Sequence of chain 1.C:
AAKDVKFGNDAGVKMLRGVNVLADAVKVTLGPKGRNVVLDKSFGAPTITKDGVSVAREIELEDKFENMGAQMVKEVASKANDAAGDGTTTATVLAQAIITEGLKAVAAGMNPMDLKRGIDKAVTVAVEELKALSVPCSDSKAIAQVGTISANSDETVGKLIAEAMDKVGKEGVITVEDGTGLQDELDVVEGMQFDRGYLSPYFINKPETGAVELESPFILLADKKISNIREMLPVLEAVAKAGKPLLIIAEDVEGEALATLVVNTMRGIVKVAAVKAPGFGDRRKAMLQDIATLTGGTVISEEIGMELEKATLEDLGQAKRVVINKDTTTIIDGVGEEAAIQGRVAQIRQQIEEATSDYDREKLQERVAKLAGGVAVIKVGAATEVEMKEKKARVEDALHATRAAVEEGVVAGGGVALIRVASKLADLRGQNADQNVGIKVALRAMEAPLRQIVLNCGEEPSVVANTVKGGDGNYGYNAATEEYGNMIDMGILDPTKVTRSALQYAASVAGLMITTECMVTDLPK

The small molecule below binds the protein below.
Small molecule (SMILES): Nc1ncnc2c1ncn2[C@@H]1O[C@H](COP(=O)(O)OP(=O)(O)OP(O)(O)=S)[C@@H](O)[C@H]1O

Binding-site contacts:
Ligand atom O2B contacts residue LEU30 of chain 1.C at 3.6 Å.
Ligand atom C5 contacts residue PRO32 of chain 1.C at 3.6 Å (hydrophobic).
Ligand atom S1G contacts residue GLY52 of chain 1.C at 3.4 Å (h-bond).
Ligand atom O1A contacts residue THR29 of chain 1.C at 3.4 Å (h-bond).
Ligand atom PB contacts residue GLY87 of chain 1.C at 3.5 Å.
Ligand atom O1B contacts residue GLY87 of chain 1.C at 3.1 Å (h-bond).
Ligand atom O2A contacts residue MG1 of chain 1.BA at 2.2 Å.
Ligand atom O3B contacts residue GLY87 of chain 1.C at 3.6 Å (h-bond).
Ligand atom O2G contacts residue GLY87 of chain 1.C at 3.5 Å (h-bond).
Ligand atom C4 contacts residue PRO32 of chain 1.C at 3.6 Å (hydrophobic).
Ligand atom O1B contacts residue ASP86 of chain 1.C at 3.0 Å (salt-bridge).
Ligand atom PA contacts residue MG1 of chain 1.BA at 3.5 Å.
Ligand atom O3B contacts residue THR88 of chain 1.C at 3.2 Å (h-bond).
Ligand atom O3G contacts residue ASP86 of chain 1.C at 3.3 Å (salt-bridge).
Ligand atom O2B contacts residue GLY87 of chain 1.C at 3.2 Å.
Ligand atom O2G contacts residue THR88 of chain 1.C at 3.1 Å (h-bond).
Ligand atom N6 contacts residue ILE492 of chain 1.C at 3.5 Å.
Ligand atom C2 contacts residue TYR477 of chain 1.C at 3.5 Å (hydrophobic).
Ligand atom O3B contacts residue THR89 of chain 1.C at 3.1 Å (h-bond).
Ligand atom N1 contacts residue ALA479 of chain 1.C at 2.8 Å (h-bond).
Ligand atom O1A contacts residue K1 of chain 1.CA at 2.5 Å.
Ligand atom C2' contacts residue ASP494 of chain 1.C at 3.3 Å.
Ligand atom N3 contacts residue GLY414 of chain 1.C at 3.1 Å.
Ligand atom O3A contacts residue LEU30 of chain 1.C at 3.4 Å.
Ligand atom O2' contacts residue GLY414 of chain 1.C at 2.8 Å (h-bond).
Ligand atom O2B contacts residue THR90 of chain 1.C at 2.7 Å (h-bond).
Ligand atom O2' contacts residue ASP494 of chain 1.C at 2.8 Å (salt-bridge).
Ligand atom C2 contacts residue ALA479 of chain 1.C at 3.5 Å (hydrophobic).
Ligand atom O2' contacts residue GLY413 of chain 1.C at 3.3 Å.
Ligand atom O3' contacts residue ASP494 of chain 1.C at 3.2 Å (salt-bridge).
Ligand atom O1B contacts residue MG1 of chain 1.BA at 2.5 Å.
Ligand atom N6 contacts residue ASN478 of chain 1.C at 3.1 Å (h-bond).
Ligand atom O1A contacts residue GLY31 of chain 1.C at 3.0 Å (h-bond).
Ligand atom N6 contacts residue ALA480 of chain 1.C at 3.5 Å (h-bond).
Ligand atom S1G contacts residue THR89 of chain 1.C at 2.9 Å (h-bond).
Ligand atom C3' contacts residue ASP494 of chain 1.C at 3.5 Å.
Ligand atom O3G contacts residue MG1 of chain 1.BA at 2.2 Å.
Ligand atom PB contacts residue MG1 of chain 1.BA at 3.5 Å.
Ligand atom PG contacts residue MG1 of chain 1.BA at 3.5 Å.
Ligand atom O5' contacts residue GLY31 of chain 1.C at 3.3 Å (h-bond).